A protein and the small-molecule ligand that binds it are described below.
Small molecule (SMILES): COc1ccc2[nH]c(I)c(CCNC(C)=O)c2c1

Binding-site contacts:
Ligand atom C6 contacts residue FAD1 of chain 2.I at 3.6 Å.
Ligand atom C2 contacts residue PHE126 of chain 1.A at 3.5 Å (hydrophobic).
Ligand atom C5 contacts residue PHE126 of chain 1.A at 4.1 Å (hydrophobic).
Ligand atom I1 contacts residue FAD1 of chain 2.I at 3.9 Å.
Ligand atom C7 contacts residue PHE178 of chain 1.A at 3.4 Å (hydrophobic).
Ligand atom C9 contacts residue PHE106 of chain 2.B at 3.3 Å (hydrophobic).
Ligand atom C10 contacts residue FAD1 of chain 2.I at 3.6 Å.
Ligand atom C18 contacts residue GLY150 of chain 2.B at 3.8 Å.
Ligand atom I1 contacts residue PHE126 of chain 1.A at 4.1 Å.
Ligand atom C12 contacts residue FAD1 of chain 2.I at 3.5 Å.
Ligand atom C6 contacts residue PHE178 of chain 1.A at 3.4 Å (hydrophobic).
Ligand atom N3 contacts residue PHE126 of chain 1.A at 3.0 Å.
Ligand atom C7 contacts residue FAD1 of chain 2.I at 3.4 Å.
Ligand atom C5 contacts residue PHE178 of chain 1.A at 3.8 Å (hydrophobic).
Ligand atom N3 contacts residue FAD1 of chain 2.I at 3.5 Å.
Ligand atom C4 contacts residue PHE126 of chain 1.A at 3.6 Å (hydrophobic).
Ligand atom C10 contacts residue PHE178 of chain 1.A at 3.8 Å (hydrophobic).
Ligand atom C16 contacts residue GLY149 of chain 2.B at 3.8 Å.
Ligand atom I1 contacts residue GLN122 of chain 1.A at 4.0 Å.
Ligand atom C9 contacts residue TYR132 of chain 1.A at 4.3 Å (hydrophobic).
Ligand atom O8 contacts residue FAD1 of chain 2.I at 3.5 Å (h-bond).
Ligand atom C9 contacts residue GLY174 of chain 1.A at 3.5 Å.
Ligand atom C5 contacts residue TRP105 of chain 2.B at 3.5 Å (hydrophobic).
Ligand atom C11 contacts residue FAD1 of chain 2.I at 3.5 Å.
Ligand atom O8 contacts residue PHE106 of chain 2.B at 4.2 Å.
Ligand atom C13 contacts residue FAD1 of chain 2.I at 3.8 Å.
Ligand atom C6 contacts residue TRP105 of chain 2.B at 3.4 Å (hydrophobic).
Ligand atom C18 contacts residue MET154 of chain 2.B at 3.9 Å (hydrophobic).
Ligand atom C16 contacts residue GLY150 of chain 2.B at 4.3 Å.
Ligand atom I1 contacts residue GLY68 of chain 1.A at 4.3 Å.
Ligand atom C13 contacts residue GLY149 of chain 2.B at 4.1 Å.
Ligand atom C9 contacts residue FAD1 of chain 2.I at 3.6 Å.
Ligand atom C12 contacts residue PHE126 of chain 1.A at 4.2 Å (hydrophobic).
Ligand atom O8 contacts residue PHE178 of chain 1.A at 3.3 Å.
Ligand atom C5 contacts residue FAD1 of chain 2.I at 3.3 Å.
Ligand atom C4 contacts residue FAD1 of chain 2.I at 3.5 Å.
Ligand atom O17 contacts residue GLY149 of chain 2.B at 3.4 Å (h-bond).
Ligand atom C9 contacts residue PHE178 of chain 1.A at 3.4 Å (hydrophobic).
Ligand atom C18 contacts residue GLY149 of chain 2.B at 3.8 Å.
Ligand atom C2 contacts residue FAD1 of chain 2.I at 3.6 Å.

Sequence of chain 2.B:
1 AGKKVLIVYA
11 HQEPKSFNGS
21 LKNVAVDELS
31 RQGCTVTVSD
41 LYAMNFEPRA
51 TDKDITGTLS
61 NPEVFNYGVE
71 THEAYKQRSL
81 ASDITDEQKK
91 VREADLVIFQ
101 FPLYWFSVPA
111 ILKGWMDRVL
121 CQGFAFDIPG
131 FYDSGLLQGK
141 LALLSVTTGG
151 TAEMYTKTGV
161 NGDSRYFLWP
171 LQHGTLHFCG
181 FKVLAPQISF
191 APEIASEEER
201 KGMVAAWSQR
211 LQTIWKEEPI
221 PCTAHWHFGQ

Sequence of chain 1.A:
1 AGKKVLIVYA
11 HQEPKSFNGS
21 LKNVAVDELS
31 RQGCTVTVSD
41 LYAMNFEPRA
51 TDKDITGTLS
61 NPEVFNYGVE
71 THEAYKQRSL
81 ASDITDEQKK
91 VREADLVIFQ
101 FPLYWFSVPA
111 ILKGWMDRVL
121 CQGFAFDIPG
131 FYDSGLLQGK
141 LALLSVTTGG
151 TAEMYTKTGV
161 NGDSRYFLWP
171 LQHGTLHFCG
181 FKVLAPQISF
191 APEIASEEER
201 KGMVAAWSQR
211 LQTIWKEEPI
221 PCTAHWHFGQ